A protein and the small-molecule ligand that binds it are described below.
Small molecule (SMILES): CC(=O)N[C@@H]1[C@@H](O)[C@H](O)[C@@H](CO)O[C@H]1O

Binding-site contacts:
Ligand atom C5 contacts residue ASN491 of chain 1.A at 3.7 Å.
Ligand atom O5 contacts residue ASN491 of chain 1.A at 2.4 Å (h-bond).
Ligand atom N2 contacts residue ASN491 of chain 1.A at 2.9 Å (h-bond).
Ligand atom O7 contacts residue ASN491 of chain 1.A at 4.3 Å.
Ligand atom C1 contacts residue ASN491 of chain 1.A at 1.4 Å.
Ligand atom C4 contacts residue ASN491 of chain 1.A at 4.2 Å.
Ligand atom C2 contacts residue ASN491 of chain 1.A at 2.5 Å.
Ligand atom C7 contacts residue ASN491 of chain 1.A at 3.9 Å.
Ligand atom C3 contacts residue ASN491 of chain 1.A at 3.8 Å.

Sequence of chain 1.A:
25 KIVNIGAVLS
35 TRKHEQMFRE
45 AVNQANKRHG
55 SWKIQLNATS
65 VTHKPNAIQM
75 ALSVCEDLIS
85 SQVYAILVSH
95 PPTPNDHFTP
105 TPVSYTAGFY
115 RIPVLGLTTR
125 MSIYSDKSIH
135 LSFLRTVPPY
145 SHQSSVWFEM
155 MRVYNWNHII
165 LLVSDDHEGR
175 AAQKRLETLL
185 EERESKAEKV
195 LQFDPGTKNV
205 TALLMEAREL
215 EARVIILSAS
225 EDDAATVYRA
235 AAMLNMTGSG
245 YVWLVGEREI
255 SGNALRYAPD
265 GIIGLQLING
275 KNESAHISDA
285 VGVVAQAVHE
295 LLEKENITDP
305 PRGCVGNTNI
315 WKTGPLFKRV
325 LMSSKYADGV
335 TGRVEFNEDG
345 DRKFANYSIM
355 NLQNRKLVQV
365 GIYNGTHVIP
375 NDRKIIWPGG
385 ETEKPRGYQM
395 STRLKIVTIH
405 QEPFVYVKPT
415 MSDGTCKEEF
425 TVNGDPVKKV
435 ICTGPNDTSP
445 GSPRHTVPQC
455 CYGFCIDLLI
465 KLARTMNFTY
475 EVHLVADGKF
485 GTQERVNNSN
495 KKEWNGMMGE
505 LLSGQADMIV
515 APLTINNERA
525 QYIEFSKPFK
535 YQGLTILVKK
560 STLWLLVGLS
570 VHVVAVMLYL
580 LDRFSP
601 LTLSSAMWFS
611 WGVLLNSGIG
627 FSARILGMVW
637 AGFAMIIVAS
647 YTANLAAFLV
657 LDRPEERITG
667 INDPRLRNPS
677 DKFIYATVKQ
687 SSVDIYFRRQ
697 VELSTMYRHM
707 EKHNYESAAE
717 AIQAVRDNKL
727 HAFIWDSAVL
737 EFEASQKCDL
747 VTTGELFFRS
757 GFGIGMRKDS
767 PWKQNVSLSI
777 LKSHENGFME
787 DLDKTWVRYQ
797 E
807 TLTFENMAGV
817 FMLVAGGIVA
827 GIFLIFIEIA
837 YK